Binding-site contacts:
Ligand atom C contacts residue MET207 of chain 2.A at 3.9 Å (hydrophobic).
Ligand atom O3 contacts residue VAL155 of chain 2.A at 2.8 Å (h-bond).
Ligand atom O4 contacts residue ILE154 of chain 2.A at 4.2 Å.
Ligand atom C2 contacts residue GLY205 of chain 2.A at 3.8 Å.
Ligand atom C4 contacts residue ARG156 of chain 2.A at 4.5 Å.
Ligand atom C2 contacts residue LEU190 of chain 2.A at 4.0 Å (hydrophobic).
Ligand atom C6 contacts residue GLY296 of chain 2.A at 4.1 Å.
Ligand atom O3 contacts residue ILE154 of chain 2.A at 3.5 Å.
Ligand atom O3 contacts residue PHE204 of chain 2.A at 3.4 Å.
Ligand atom C4 contacts residue ILE154 of chain 2.A at 3.7 Å (hydrophobic).
Ligand atom C5 contacts residue ILE154 of chain 2.A at 4.3 Å (hydrophobic).
Ligand atom C contacts residue LEU190 of chain 2.A at 3.7 Å (hydrophobic).
Ligand atom C6 contacts residue MET207 of chain 2.A at 4.2 Å (hydrophobic).
Ligand atom O4 contacts residue ARG156 of chain 2.A at 3.2 Å.
Ligand atom C5 contacts residue MET207 of chain 2.A at 4.4 Å (hydrophobic).
Ligand atom C5 contacts residue ALA209 of chain 2.A at 4.3 Å (hydrophobic).
Ligand atom C1 contacts residue ILE154 of chain 2.A at 4.2 Å (hydrophobic).
Ligand atom C6 contacts residue ASN214 of chain 2.A at 3.6 Å.
Ligand atom C6 contacts residue LEU297 of chain 2.A at 4.3 Å (hydrophobic).
Ligand atom O4 contacts residue VAL155 of chain 2.A at 3.4 Å (h-bond).
Ligand atom C3 contacts residue ILE154 of chain 2.A at 3.4 Å (hydrophobic).
Ligand atom C2 contacts residue ILE154 of chain 2.A at 3.6 Å (hydrophobic).
Ligand atom O4 contacts residue ASN214 of chain 2.A at 4.3 Å.
Ligand atom O4 contacts residue ALA209 of chain 2.A at 3.9 Å.
Ligand atom C3 contacts residue PHE204 of chain 2.A at 4.4 Å (hydrophobic).
Ligand atom C2 contacts residue MET207 of chain 2.A at 3.8 Å (hydrophobic).
Ligand atom C4 contacts residue ASN214 of chain 2.A at 4.1 Å.
Ligand atom C4 contacts residue MET207 of chain 2.A at 4.5 Å (hydrophobic).
Ligand atom C5 contacts residue ASN214 of chain 2.A at 3.6 Å.
Ligand atom C3 contacts residue VAL155 of chain 2.A at 3.8 Å (hydrophobic).
Ligand atom C1 contacts residue LEU190 of chain 2.A at 4.4 Å (hydrophobic).
Ligand atom C4 contacts residue VAL155 of chain 2.A at 4.0 Å (hydrophobic).
Ligand atom C1 contacts residue LEU297 of chain 2.A at 4.5 Å (hydrophobic).
Ligand atom C3 contacts residue MET207 of chain 2.A at 4.3 Å (hydrophobic).
Ligand atom O3 contacts residue ARG156 of chain 2.A at 4.2 Å.
Ligand atom O3 contacts residue GLY205 of chain 2.A at 3.0 Å (h-bond).
Ligand atom C1 contacts residue MET207 of chain 2.A at 3.8 Å (hydrophobic).
Ligand atom C3 contacts residue GLY205 of chain 2.A at 3.8 Å.
Ligand atom O3 contacts residue GLN157 of chain 2.A at 4.5 Å.
Ligand atom C contacts residue LEU297 of chain 2.A at 3.9 Å (hydrophobic).

Sequence of chain 2.A:
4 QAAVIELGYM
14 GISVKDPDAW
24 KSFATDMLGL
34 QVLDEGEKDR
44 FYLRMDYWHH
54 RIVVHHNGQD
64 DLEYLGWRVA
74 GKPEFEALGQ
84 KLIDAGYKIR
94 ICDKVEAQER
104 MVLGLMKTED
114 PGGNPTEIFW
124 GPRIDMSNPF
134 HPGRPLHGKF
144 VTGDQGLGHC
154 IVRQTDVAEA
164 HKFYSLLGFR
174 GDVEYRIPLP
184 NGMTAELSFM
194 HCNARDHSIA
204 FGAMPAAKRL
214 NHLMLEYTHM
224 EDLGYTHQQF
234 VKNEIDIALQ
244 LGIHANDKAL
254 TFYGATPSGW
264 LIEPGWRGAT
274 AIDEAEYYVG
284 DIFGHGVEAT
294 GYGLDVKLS

A small-molecule ligand and the protein it binds are described below.
Small molecule (SMILES): Cc1ccc(O)c(O)c1